Sequence of chain 1.A:
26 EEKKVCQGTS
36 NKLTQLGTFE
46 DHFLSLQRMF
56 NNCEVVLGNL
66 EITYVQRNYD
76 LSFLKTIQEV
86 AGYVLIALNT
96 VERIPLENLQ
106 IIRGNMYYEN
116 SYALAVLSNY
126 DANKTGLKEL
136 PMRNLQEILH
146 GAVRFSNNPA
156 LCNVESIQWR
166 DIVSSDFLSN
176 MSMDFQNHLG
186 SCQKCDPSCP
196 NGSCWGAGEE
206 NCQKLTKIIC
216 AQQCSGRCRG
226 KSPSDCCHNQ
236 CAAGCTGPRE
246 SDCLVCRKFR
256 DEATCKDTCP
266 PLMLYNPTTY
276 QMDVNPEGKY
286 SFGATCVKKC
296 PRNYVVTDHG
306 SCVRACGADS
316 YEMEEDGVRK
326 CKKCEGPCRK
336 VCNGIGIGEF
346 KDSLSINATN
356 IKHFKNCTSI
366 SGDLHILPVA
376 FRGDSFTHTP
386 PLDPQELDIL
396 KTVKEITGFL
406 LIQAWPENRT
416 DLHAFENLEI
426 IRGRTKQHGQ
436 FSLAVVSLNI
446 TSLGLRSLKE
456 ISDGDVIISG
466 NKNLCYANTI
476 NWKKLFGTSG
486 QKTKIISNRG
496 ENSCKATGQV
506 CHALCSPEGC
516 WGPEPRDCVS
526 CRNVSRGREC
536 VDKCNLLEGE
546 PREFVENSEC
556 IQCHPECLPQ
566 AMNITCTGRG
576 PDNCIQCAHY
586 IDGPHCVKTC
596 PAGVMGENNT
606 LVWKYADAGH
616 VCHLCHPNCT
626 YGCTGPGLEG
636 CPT

Binding-site contacts:
Ligand atom C3 contacts residue THR384 of chain 1.A at 3.9 Å.
Ligand atom C6 contacts residue ASN355 of chain 1.A at 3.8 Å.
Ligand atom C5 contacts residue ASN352 of chain 1.A at 3.6 Å.
Ligand atom O3 contacts residue THR382 of chain 1.A at 3.4 Å.
Ligand atom O7 contacts residue ASN352 of chain 1.A at 3.1 Å (h-bond).
Ligand atom C6 contacts residue ASP347 of chain 1.A at 3.7 Å.
Ligand atom C1 contacts residue THR384 of chain 1.A at 3.4 Å.
Ligand atom C7 contacts residue LEU349 of chain 1.A at 3.9 Å (hydrophobic).
Ligand atom C7 contacts residue ASN352 of chain 1.A at 3.2 Å.
Ligand atom O2 contacts residue ASP347 of chain 1.A at 2.7 Å (salt-bridge).
Ligand atom O3 contacts residue ASP347 of chain 1.A at 3.9 Å.
Ligand atom C2 contacts residue ASP347 of chain 1.A at 3.9 Å.
Ligand atom C1 contacts residue ASN352 of chain 1.A at 1.4 Å.
Ligand atom N2 contacts residue THR384 of chain 1.A at 3.5 Å (h-bond).
Ligand atom O5 contacts residue ASN355 of chain 1.A at 3.2 Å (h-bond).
Ligand atom C5 contacts residue SER348 of chain 1.A at 3.6 Å.
Ligand atom C2 contacts residue ASN352 of chain 1.A at 2.4 Å.
Ligand atom C5 contacts residue ASP347 of chain 1.A at 3.6 Å.
Ligand atom O7 contacts residue SER350 of chain 1.A at 3.2 Å (h-bond).
Ligand atom O4 contacts residue ASP347 of chain 1.A at 4.0 Å.
Ligand atom O5 contacts residue SER348 of chain 1.A at 3.5 Å (h-bond).
Ligand atom C2 contacts residue THR384 of chain 1.A at 3.8 Å.
Ligand atom C4 contacts residue SER348 of chain 1.A at 3.3 Å.
Ligand atom N2 contacts residue THR382 of chain 1.A at 3.2 Å (h-bond).
Ligand atom C3 contacts residue ASN352 of chain 1.A at 3.7 Å.
Ligand atom C8 contacts residue ASP379 of chain 1.A at 4.0 Å.
Ligand atom O6 contacts residue ASN355 of chain 1.A at 3.4 Å.
Ligand atom N2 contacts residue ASN352 of chain 1.A at 2.9 Å (h-bond).
Ligand atom C6 contacts residue SER348 of chain 1.A at 3.3 Å.
Ligand atom C8 contacts residue VAL374 of chain 1.A at 3.7 Å (hydrophobic).
Ligand atom C3 contacts residue THR382 of chain 1.A at 3.8 Å.
Ligand atom O6 contacts residue ASP347 of chain 1.A at 3.0 Å (salt-bridge).
Ligand atom O6 contacts residue THR382 of chain 1.A at 3.9 Å.
Ligand atom O7 contacts residue SER348 of chain 1.A at 4.0 Å.
Ligand atom O7 contacts residue GLU344 of chain 1.A at 4.1 Å.
Ligand atom O7 contacts residue LEU349 of chain 1.A at 3.1 Å (h-bond).
Ligand atom O5 contacts residue ASN352 of chain 1.A at 2.4 Å (h-bond).
Ligand atom C8 contacts residue THR382 of chain 1.A at 3.9 Å.
Ligand atom C1 contacts residue ASN355 of chain 1.A at 4.0 Å.
Ligand atom O6 contacts residue THR354 of chain 1.A at 3.4 Å.

A protein and the small-molecule ligand that binds it are described below.
Small molecule (SMILES): CC(=O)N[C@H]1[C@H](O[C@H]2[C@H](O)[C@@H](NC(C)=O)CO[C@@H]2CO)O[C@H](CO)[C@@H](O[C@@H]2O[C@H](CO)[C@@H](O)[C@H](O)[C@@H]2O)[C@@H]1O